Binding-site contacts:
Ligand atom N8 contacts residue ILE142 of chain 2.B at 3.5 Å.
Ligand atom O4 contacts residue PHE209 of chain 2.B at 3.9 Å.
Ligand atom C10 contacts residue LYS240 of chain 2.B at 3.6 Å.
Ligand atom C10 contacts residue ARG274 of chain 2.B at 3.6 Å.
Ligand atom N1 contacts residue ILE142 of chain 2.B at 3.8 Å.
Ligand atom C6 contacts residue ARG274 of chain 2.B at 3.6 Å.
Ligand atom N2 contacts residue LEU234 of chain 2.B at 4.0 Å.
Ligand atom C2 contacts residue ASP204 of chain 2.B at 3.3 Å.
Ligand atom C2 contacts residue ASN140 of chain 2.B at 3.8 Å.
Ligand atom C6 contacts residue SO41 of chain 2.K at 3.8 Å.
Ligand atom C2 contacts residue MET165 of chain 2.B at 3.9 Å (hydrophobic).
Ligand atom N1 contacts residue ASN140 of chain 2.B at 3.2 Å (h-bond).
Ligand atom N2 contacts residue ASN140 of chain 2.B at 2.8 Å (h-bond).
Ligand atom N3 contacts residue MET165 of chain 2.B at 3.7 Å.
Ligand atom C7 contacts residue SO41 of chain 2.K at 3.6 Å.
Ligand atom C4 contacts residue PHE209 of chain 2.B at 4.0 Å (hydrophobic).
Ligand atom C6A contacts residue PHE209 of chain 2.B at 3.9 Å (hydrophobic).
Ligand atom O4 contacts residue LYS240 of chain 2.B at 2.7 Å (salt-bridge).
Ligand atom O4 contacts residue GLY236 of chain 2.B at 3.0 Å (h-bond).
Ligand atom C9 contacts residue ARG274 of chain 2.B at 3.6 Å.
Ligand atom N8 contacts residue ASP121 of chain 2.B at 3.3 Å (salt-bridge).
Ligand atom N2 contacts residue ASP204 of chain 2.B at 2.9 Å (salt-bridge).
Ligand atom C6A contacts residue LYS240 of chain 2.B at 3.9 Å.
Ligand atom N5 contacts residue PHE209 of chain 2.B at 3.4 Å.
Ligand atom C6A contacts residue SO41 of chain 2.K at 3.0 Å.
Ligand atom C4 contacts residue LYS240 of chain 2.B at 3.5 Å.
Ligand atom N1 contacts residue ARG274 of chain 2.B at 3.9 Å.
Ligand atom N5 contacts residue ARG274 of chain 2.B at 3.5 Å (salt-bridge).
Ligand atom C9 contacts residue ILE142 of chain 2.B at 3.7 Å (hydrophobic).
Ligand atom C6 contacts residue PHE209 of chain 2.B at 3.6 Å (hydrophobic).
Ligand atom C7 contacts residue ASP121 of chain 2.B at 3.5 Å.
Ligand atom C6 contacts residue LYS240 of chain 2.B at 3.9 Å.
Ligand atom N5 contacts residue LYS240 of chain 2.B at 2.9 Å (salt-bridge).
Ligand atom C7 contacts residue ARG274 of chain 2.B at 3.5 Å.
Ligand atom C2 contacts residue ARG274 of chain 2.B at 4.0 Å.
Ligand atom C10 contacts residue PHE209 of chain 2.B at 3.8 Å (hydrophobic).
Ligand atom C4 contacts residue ASP204 of chain 2.B at 4.0 Å.
Ligand atom N3 contacts residue ASP204 of chain 2.B at 2.9 Å (salt-bridge).
Ligand atom C4 contacts residue MET165 of chain 2.B at 3.9 Å (hydrophobic).
Ligand atom N8 contacts residue ARG274 of chain 2.B at 3.5 Å (salt-bridge).

A small-molecule ligand and the protein it binds are described below.
Small molecule (SMILES): C=C1CN=c2nc(N)[nH]c(=O)c2=N1

Sequence of chain 2.B:
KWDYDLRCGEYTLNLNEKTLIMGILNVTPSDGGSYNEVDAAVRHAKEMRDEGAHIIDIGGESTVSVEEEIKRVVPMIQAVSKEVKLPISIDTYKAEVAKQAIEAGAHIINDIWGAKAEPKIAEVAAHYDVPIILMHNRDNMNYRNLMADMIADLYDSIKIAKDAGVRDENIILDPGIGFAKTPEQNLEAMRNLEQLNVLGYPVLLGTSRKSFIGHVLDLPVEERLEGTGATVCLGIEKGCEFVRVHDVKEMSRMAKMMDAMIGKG